The small molecule below binds the protein below.
Small molecule (SMILES): Cc1cc(C(=O)c2c(C)oc3ccccc23)cc(C)c1O

Binding-site contacts:
Ligand atom CAJ contacts residue ALA280 of chain 1.A at 4.0 Å (hydrophobic).
Ligand atom CAC contacts residue ALA460 of chain 1.A at 4.0 Å (hydrophobic).
Ligand atom CAD contacts residue PHE459 of chain 1.A at 3.9 Å (hydrophobic).
Ligand atom CAG contacts residue THR284 of chain 1.A at 4.0 Å.
Ligand atom CAN contacts residue PHE97 of chain 1.A at 3.7 Å (hydrophobic).
Ligand atom CAO contacts residue VAL96 of chain 1.A at 3.7 Å (hydrophobic).
Ligand atom CAT contacts residue VAL191 of chain 1.A at 3.5 Å (hydrophobic).
Ligand atom CAO contacts residue PHE97 of chain 1.A at 3.6 Å (hydrophobic).
Ligand atom OAK contacts residue ALA280 of chain 1.A at 3.2 Å.
Ligand atom CAF contacts residue ILE188 of chain 1.A at 3.9 Å (hydrophobic).
Ligand atom CAF contacts residue THR284 of chain 1.A at 3.9 Å.
Ligand atom CAC contacts residue ILE345 of chain 1.A at 3.4 Å (hydrophobic).
Ligand atom CAF contacts residue PHE459 of chain 1.A at 4.2 Å (hydrophobic).
Ligand atom CAV contacts residue HEM1 of chain 1.E at 3.8 Å.
Ligand atom OAH contacts residue ILE345 of chain 1.A at 3.2 Å.
Ligand atom CAU contacts residue PHE459 of chain 1.A at 4.1 Å (hydrophobic).
Ligand atom CAE contacts residue PHE459 of chain 1.A at 4.2 Å (hydrophobic).
Ligand atom CAF contacts residue GLY279 of chain 1.A at 3.8 Å.
Ligand atom CAV contacts residue LEU349 of chain 1.A at 3.4 Å (hydrophobic).
Ligand atom OAW contacts residue PHE97 of chain 1.A at 3.5 Å.
Ligand atom CAD contacts residue THR284 of chain 1.A at 4.2 Å.
Ligand atom OAH contacts residue THR284 of chain 1.A at 3.9 Å.
Ligand atom CAB contacts residue THR284 of chain 1.A at 3.5 Å.
Ligand atom CAC contacts residue PHE459 of chain 1.A at 3.6 Å (hydrophobic).
Ligand atom CAG contacts residue PHE459 of chain 1.A at 4.0 Å (hydrophobic).
Ligand atom CAE contacts residue THR284 of chain 1.A at 4.2 Å.
Ligand atom CAC contacts residue THR284 of chain 1.A at 3.8 Å.
Ligand atom CAO contacts residue ASP276 of chain 1.A at 3.3 Å.
Ligand atom CAE contacts residue GLU283 of chain 1.A at 3.4 Å.
Ligand atom CAB contacts residue PHE459 of chain 1.A at 3.5 Å (hydrophobic).
Ligand atom CAD contacts residue GLU283 of chain 1.A at 3.6 Å.
Ligand atom CAI contacts residue PHE459 of chain 1.A at 3.9 Å (hydrophobic).
Ligand atom CAP contacts residue PHE97 of chain 1.A at 3.6 Å (hydrophobic).
Ligand atom CAB contacts residue ILE345 of chain 1.A at 3.6 Å (hydrophobic).
Ligand atom CAA contacts residue THR284 of chain 1.A at 3.5 Å.
Ligand atom CAM contacts residue VAL96 of chain 1.A at 3.8 Å (hydrophobic).
Ligand atom CAE contacts residue ILE188 of chain 1.A at 3.4 Å (hydrophobic).
Ligand atom CAA contacts residue PHE459 of chain 1.A at 3.8 Å (hydrophobic).
Ligand atom CAN contacts residue VAL96 of chain 1.A at 4.0 Å (hydrophobic).
Ligand atom OAH contacts residue PHE459 of chain 1.A at 3.6 Å.

Sequence of chain 1.A:
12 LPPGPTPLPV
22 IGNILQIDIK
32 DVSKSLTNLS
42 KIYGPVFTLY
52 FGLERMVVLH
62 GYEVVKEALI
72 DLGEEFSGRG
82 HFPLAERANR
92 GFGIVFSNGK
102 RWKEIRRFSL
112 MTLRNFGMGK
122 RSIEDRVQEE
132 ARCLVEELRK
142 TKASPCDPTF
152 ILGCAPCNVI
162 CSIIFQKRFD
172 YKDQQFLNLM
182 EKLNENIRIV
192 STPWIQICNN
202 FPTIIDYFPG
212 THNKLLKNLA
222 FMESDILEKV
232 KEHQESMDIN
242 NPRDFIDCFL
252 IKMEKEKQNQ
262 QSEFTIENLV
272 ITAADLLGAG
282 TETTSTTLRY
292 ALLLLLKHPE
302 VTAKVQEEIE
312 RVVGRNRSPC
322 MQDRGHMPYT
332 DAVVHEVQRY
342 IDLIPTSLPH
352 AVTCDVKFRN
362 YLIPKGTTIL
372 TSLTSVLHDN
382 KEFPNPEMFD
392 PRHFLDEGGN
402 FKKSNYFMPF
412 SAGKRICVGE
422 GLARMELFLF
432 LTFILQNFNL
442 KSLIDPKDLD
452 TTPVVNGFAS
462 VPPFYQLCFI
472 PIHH